The small molecule below binds the protein below.
Small molecule (SMILES): CC(=O)N[C@@H](Cc1ccccc1)C(=O)N[C@@H](CCCCN)C(=O)N1CCC[C@H]1C(=O)N[C@@H](CC(C)C)C(=O)N[C@@H](C)C(=O)N[C@@H](C)C(=O)N[C@H](C)C(=O)N[C@@H](CCCN=C(N)N)C(=O)O

Binding-site contacts:
Ligand atom O contacts residue CYS188 of chain 1.E at 3.2 Å (h-bond).
Ligand atom NZ contacts residue LEU268 of chain 1.E at 3.8 Å.
Ligand atom CD1 contacts residue ARG178 of chain 1.E at 3.6 Å.
Ligand atom CE1 contacts residue GLY189 of chain 1.E at 3.4 Å.
Ligand atom CZ contacts residue GLY189 of chain 1.E at 3.5 Å.
Ligand atom CE2 contacts residue LEU187 of chain 1.E at 3.8 Å (hydrophobic).
Ligand atom CB contacts residue ILE116 of chain 1.E at 3.6 Å (hydrophobic).
Ligand atom NH2 contacts residue TYR258 of chain 1.E at 3.1 Å (h-bond).
Ligand atom NH2 contacts residue THR261 of chain 1.E at 3.3 Å (h-bond).
Ligand atom NE contacts residue GLY262 of chain 1.E at 3.3 Å.
Ligand atom CB contacts residue LEU92 of chain 1.E at 3.8 Å (hydrophobic).
Ligand atom O contacts residue GLY189 of chain 1.E at 3.1 Å.
Ligand atom CE contacts residue GLU199 of chain 1.E at 3.4 Å.
Ligand atom O contacts residue LEU117 of chain 1.E at 3.2 Å.
Ligand atom CB contacts residue LYS279 of chain 1.E at 3.3 Å.
Ligand atom CZ contacts residue LEU187 of chain 1.E at 3.5 Å (hydrophobic).
Ligand atom CD contacts residue GLU199 of chain 1.E at 3.3 Å.
Ligand atom CA contacts residue VAL190 of chain 1.E at 3.9 Å (hydrophobic).
Ligand atom NZ contacts residue PHE275 of chain 1.E at 3.2 Å.
Ligand atom CG contacts residue VAL190 of chain 1.E at 3.8 Å (hydrophobic).
Ligand atom CG contacts residue ARG178 of chain 1.E at 3.5 Å.
Ligand atom CZ contacts residue CYS188 of chain 1.E at 3.7 Å (hydrophobic).
Ligand atom CH3 contacts residue ASP191 of chain 1.E at 3.8 Å.
Ligand atom CB contacts residue ARG178 of chain 1.E at 3.6 Å.
Ligand atom N contacts residue ASP191 of chain 1.E at 3.8 Å.
Ligand atom O contacts residue LEU92 of chain 1.E at 3.4 Å.
Ligand atom CB contacts residue HIS100 of chain 1.E at 3.5 Å.
Ligand atom O contacts residue ARG175 of chain 1.E at 3.8 Å.
Ligand atom CB contacts residue VAL190 of chain 1.E at 3.8 Å (hydrophobic).
Ligand atom NH1 contacts residue ASP282 of chain 1.E at 2.3 Å (salt-bridge).
Ligand atom CE1 contacts residue LEU187 of chain 1.E at 3.8 Å (hydrophobic).
Ligand atom O contacts residue VAL190 of chain 1.E at 3.6 Å (h-bond).
Ligand atom CD contacts residue GLY262 of chain 1.E at 3.6 Å.
Ligand atom O contacts residue ASP191 of chain 1.E at 3.0 Å (salt-bridge).
Ligand atom N contacts residue VAL190 of chain 1.E at 3.2 Å (h-bond).
Ligand atom NZ contacts residue MET265 of chain 1.E at 3.6 Å.
Ligand atom O contacts residue ARG175 of chain 1.E at 3.6 Å.
Ligand atom C contacts residue ASP191 of chain 1.E at 3.2 Å.
Ligand atom CZ contacts residue ASP282 of chain 1.E at 3.6 Å.
Ligand atom O contacts residue VAL190 of chain 1.E at 3.5 Å (h-bond).

Sequence of chain 1.E:
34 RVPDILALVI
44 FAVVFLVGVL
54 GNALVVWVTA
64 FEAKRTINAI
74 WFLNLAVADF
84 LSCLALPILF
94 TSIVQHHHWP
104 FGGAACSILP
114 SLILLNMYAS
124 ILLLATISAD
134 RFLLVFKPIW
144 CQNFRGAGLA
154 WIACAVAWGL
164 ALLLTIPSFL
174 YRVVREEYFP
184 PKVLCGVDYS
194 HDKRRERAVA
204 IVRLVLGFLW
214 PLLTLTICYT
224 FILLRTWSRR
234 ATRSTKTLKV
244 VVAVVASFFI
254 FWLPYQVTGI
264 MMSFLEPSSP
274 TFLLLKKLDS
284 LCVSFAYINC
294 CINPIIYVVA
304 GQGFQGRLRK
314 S